The protein below binds the small molecule below.
Small molecule (SMILES): C=C(C)CCOP(=O)(O)O

Sequence of chain 8.A:
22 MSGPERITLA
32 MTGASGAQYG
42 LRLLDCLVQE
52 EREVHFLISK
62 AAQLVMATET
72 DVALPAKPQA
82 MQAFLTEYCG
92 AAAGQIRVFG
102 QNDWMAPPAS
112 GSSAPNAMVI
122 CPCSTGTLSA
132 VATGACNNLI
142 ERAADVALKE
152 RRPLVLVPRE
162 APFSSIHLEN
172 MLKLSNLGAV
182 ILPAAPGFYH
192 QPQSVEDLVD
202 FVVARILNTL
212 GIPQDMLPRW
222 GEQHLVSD

Binding-site contacts:
Ligand atom C2 contacts residue ARG143 of chain 1.A at 3.6 Å.
Ligand atom C5 contacts residue TRP221 of chain 8.A at 3.8 Å (hydrophobic).
Ligand atom C1 contacts residue ARG143 of chain 1.A at 3.6 Å.
Ligand atom O contacts residue LYS150 of chain 1.A at 3.6 Å (salt-bridge).
Ligand atom O contacts residue ARG160 of chain 6.A at 3.6 Å (salt-bridge).
Ligand atom O1 contacts residue TYR190 of chain 8.A at 3.8 Å.
Ligand atom C3 contacts residue SER111 of chain 1.A at 3.6 Å.
Ligand atom C4 contacts residue TRP221 of chain 8.A at 3.6 Å (hydrophobic).
Ligand atom P1 contacts residue TYR190 of chain 8.A at 3.8 Å.
Ligand atom O2 contacts residue ARG206 of chain 8.A at 2.9 Å (salt-bridge).
Ligand atom O2 contacts residue GLY112 of chain 1.A at 2.7 Å (h-bond).
Ligand atom P1 contacts residue ARG206 of chain 8.A at 3.7 Å.
Ligand atom P1 contacts residue GLU161 of chain 6.A at 3.7 Å.
Ligand atom P1 contacts residue GLY112 of chain 1.A at 3.9 Å.
Ligand atom C4 contacts residue FNR1 of chain 6.D at 3.9 Å.
Ligand atom P1 contacts residue SER111 of chain 1.A at 3.7 Å.
Ligand atom O2 contacts residue LYS150 of chain 1.A at 2.8 Å (salt-bridge).
Ligand atom O1 contacts residue GLY112 of chain 1.A at 3.9 Å.
Ligand atom O3 contacts residue ARG206 of chain 8.A at 2.8 Å (salt-bridge).
Ligand atom C5 contacts residue TYR190 of chain 8.A at 3.8 Å (hydrophobic).
Ligand atom P1 contacts residue ARG160 of chain 6.A at 3.9 Å.
Ligand atom O contacts residue GLU161 of chain 6.A at 2.6 Å (salt-bridge).
Ligand atom C4 contacts residue TRP105 of chain 1.A at 3.2 Å (hydrophobic).
Ligand atom P1 contacts residue LYS150 of chain 1.A at 3.8 Å.
Ligand atom C1 contacts residue TYR190 of chain 8.A at 3.7 Å (hydrophobic).
Ligand atom O3 contacts residue TYR190 of chain 8.A at 2.7 Å (h-bond).
Ligand atom O3 contacts residue ARG160 of chain 6.A at 3.0 Å (salt-bridge).
Ligand atom O2 contacts residue GLU161 of chain 6.A at 3.9 Å.
Ligand atom O2 contacts residue SER111 of chain 1.A at 3.6 Å (h-bond).
Ligand atom C5 contacts residue FNR1 of chain 6.D at 3.8 Å.
Ligand atom P1 contacts residue ARG143 of chain 1.A at 3.7 Å.
Ligand atom O contacts residue ARG143 of chain 1.A at 2.9 Å (salt-bridge).
Ligand atom C2 contacts residue FNR1 of chain 6.D at 3.3 Å.
Ligand atom C2 contacts residue SER111 of chain 1.A at 3.7 Å.
Ligand atom C5 contacts residue SER111 of chain 1.A at 3.6 Å.
Ligand atom C1 contacts residue FNR1 of chain 6.D at 3.2 Å.
Ligand atom C2 contacts residue ALA110 of chain 1.A at 3.5 Å (hydrophobic).
Ligand atom O1 contacts residue SER111 of chain 1.A at 2.9 Å (h-bond).
Ligand atom O1 contacts residue ARG143 of chain 1.A at 3.5 Å (salt-bridge).
Ligand atom C3 contacts residue FNR1 of chain 6.D at 3.5 Å.

Sequence of chain 6.A:
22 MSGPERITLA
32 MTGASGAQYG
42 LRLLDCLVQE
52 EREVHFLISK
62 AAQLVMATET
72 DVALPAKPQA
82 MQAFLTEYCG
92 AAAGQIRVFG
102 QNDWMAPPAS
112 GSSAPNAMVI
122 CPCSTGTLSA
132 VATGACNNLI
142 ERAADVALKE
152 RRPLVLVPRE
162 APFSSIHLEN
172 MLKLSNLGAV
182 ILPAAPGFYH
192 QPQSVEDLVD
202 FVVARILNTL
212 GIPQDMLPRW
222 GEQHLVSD

Sequence of chain 1.A:
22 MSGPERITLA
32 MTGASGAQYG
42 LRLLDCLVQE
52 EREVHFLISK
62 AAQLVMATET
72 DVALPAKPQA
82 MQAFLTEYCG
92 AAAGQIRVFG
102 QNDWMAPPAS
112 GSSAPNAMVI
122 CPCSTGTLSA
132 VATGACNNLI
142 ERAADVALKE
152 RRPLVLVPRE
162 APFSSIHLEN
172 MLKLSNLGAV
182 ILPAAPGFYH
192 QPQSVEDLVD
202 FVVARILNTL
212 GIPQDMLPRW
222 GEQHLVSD